Sequence of chain 2.A:
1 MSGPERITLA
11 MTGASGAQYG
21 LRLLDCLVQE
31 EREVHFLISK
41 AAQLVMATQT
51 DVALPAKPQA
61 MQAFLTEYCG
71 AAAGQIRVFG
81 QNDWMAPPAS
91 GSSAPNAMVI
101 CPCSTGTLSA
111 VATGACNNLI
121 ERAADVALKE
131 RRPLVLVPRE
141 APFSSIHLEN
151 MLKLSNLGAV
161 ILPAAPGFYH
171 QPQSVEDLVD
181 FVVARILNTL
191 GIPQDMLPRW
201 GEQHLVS

Sequence of chain 4.A:
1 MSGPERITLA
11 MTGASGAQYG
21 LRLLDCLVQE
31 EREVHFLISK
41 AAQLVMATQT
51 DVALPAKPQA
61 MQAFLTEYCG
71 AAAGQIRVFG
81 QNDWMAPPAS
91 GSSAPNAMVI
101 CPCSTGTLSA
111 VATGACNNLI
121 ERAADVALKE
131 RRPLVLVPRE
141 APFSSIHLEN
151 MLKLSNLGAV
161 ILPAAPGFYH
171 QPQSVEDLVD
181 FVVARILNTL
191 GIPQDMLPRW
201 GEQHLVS

Binding-site contacts:
Ligand atom CAB contacts residue SER90 of chain 7.A at 3.9 Å.
Ligand atom CAF contacts residue SER90 of chain 7.A at 3.9 Å.
Ligand atom PAJ contacts residue ARG122 of chain 7.A at 3.8 Å.
Ligand atom OAE contacts residue LYS129 of chain 7.A at 3.7 Å.
Ligand atom OAC contacts residue GLU140 of chain 4.A at 3.9 Å.
Ligand atom CAI contacts residue FNR1 of chain 2.C at 3.5 Å.
Ligand atom OAE contacts residue ARG139 of chain 4.A at 3.7 Å.
Ligand atom CAA contacts residue TRP200 of chain 2.A at 3.7 Å (hydrophobic).
Ligand atom PAJ contacts residue GLY91 of chain 7.A at 3.9 Å.
Ligand atom OAD contacts residue GLU140 of chain 4.A at 3.8 Å.
Ligand atom OAH contacts residue GLY91 of chain 7.A at 3.8 Å.
Ligand atom OAD contacts residue SER90 of chain 7.A at 3.6 Å.
Ligand atom CAA contacts residue FNR1 of chain 2.C at 3.7 Å.
Ligand atom PAJ contacts residue LYS129 of chain 7.A at 3.7 Å.
Ligand atom CAG contacts residue SER90 of chain 7.A at 3.8 Å.
Ligand atom OAC contacts residue ARG139 of chain 4.A at 3.1 Å (salt-bridge).
Ligand atom CAF contacts residue ALA89 of chain 7.A at 3.6 Å (hydrophobic).
Ligand atom CAB contacts residue FNR1 of chain 2.C at 3.8 Å.
Ligand atom PAJ contacts residue SER90 of chain 7.A at 3.8 Å.
Ligand atom OAH contacts residue ARG122 of chain 7.A at 3.5 Å (salt-bridge).
Ligand atom CAB contacts residue TYR169 of chain 2.A at 3.8 Å (hydrophobic).
Ligand atom OAH contacts residue TYR169 of chain 2.A at 3.7 Å.
Ligand atom PAJ contacts residue GLU140 of chain 4.A at 3.5 Å.
Ligand atom CAA contacts residue TRP84 of chain 7.A at 3.5 Å (hydrophobic).
Ligand atom CAG contacts residue ARG122 of chain 7.A at 3.7 Å.
Ligand atom CAA contacts residue ALA89 of chain 7.A at 3.8 Å (hydrophobic).
Ligand atom CAI contacts residue SER90 of chain 7.A at 3.7 Å.
Ligand atom OAH contacts residue SER90 of chain 7.A at 2.9 Å (h-bond).
Ligand atom CAF contacts residue FNR1 of chain 2.C at 3.3 Å.
Ligand atom CAF contacts residue ARG122 of chain 7.A at 3.6 Å.
Ligand atom OAD contacts residue ARG185 of chain 2.A at 3.8 Å.
Ligand atom CAG contacts residue FNR1 of chain 2.C at 3.4 Å.
Ligand atom OAD contacts residue GLY91 of chain 7.A at 2.8 Å (h-bond).
Ligand atom OAE contacts residue GLU140 of chain 4.A at 2.4 Å (salt-bridge).
Ligand atom CAG contacts residue TYR169 of chain 2.A at 3.6 Å (hydrophobic).
Ligand atom PAJ contacts residue TYR169 of chain 2.A at 3.6 Å.
Ligand atom CAB contacts residue TRP200 of chain 2.A at 3.6 Å (hydrophobic).
Ligand atom OAD contacts residue LYS129 of chain 7.A at 2.7 Å (salt-bridge).
Ligand atom OAC contacts residue TYR169 of chain 2.A at 2.8 Å (h-bond).
Ligand atom OAE contacts residue ARG122 of chain 7.A at 3.0 Å (salt-bridge).

Sequence of chain 7.A:
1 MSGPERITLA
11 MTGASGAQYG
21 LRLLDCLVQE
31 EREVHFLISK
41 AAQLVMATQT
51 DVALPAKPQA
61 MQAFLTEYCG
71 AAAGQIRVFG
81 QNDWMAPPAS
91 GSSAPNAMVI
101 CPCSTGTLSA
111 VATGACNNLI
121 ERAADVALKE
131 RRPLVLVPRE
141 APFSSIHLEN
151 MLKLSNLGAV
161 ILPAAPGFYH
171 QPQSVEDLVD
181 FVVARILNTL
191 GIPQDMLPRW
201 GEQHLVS

A small-molecule ligand and the protein it binds are described below.
Small molecule (SMILES): CC(C)=CCOP(=O)(O)O